Binding-site contacts:
Ligand atom CAX contacts residue ASN131 of chain 1.F at 3.8 Å.
Ligand atom CAD contacts residue PHE128 of chain 1.F at 3.5 Å (hydrophobic).
Ligand atom CBG contacts residue PHE128 of chain 1.F at 4.3 Å (hydrophobic).
Ligand atom CAU contacts residue TYR49 of chain 1.F at 4.2 Å (hydrophobic).
Ligand atom CAL contacts residue ASN131 of chain 1.F at 4.4 Å.
Ligand atom CAM contacts residue ASN131 of chain 1.F at 3.9 Å.
Ligand atom CBH contacts residue PHE128 of chain 1.F at 4.4 Å (hydrophobic).
Ligand atom CAJ contacts residue LEU56 of chain 1.F at 4.2 Å (hydrophobic).
Ligand atom CAZ contacts residue PHE128 of chain 1.F at 4.2 Å (hydrophobic).
Ligand atom CAQ contacts residue PHE124 of chain 1.F at 4.1 Å (hydrophobic).
Ligand atom CBA contacts residue VAL114 of chain 1.F at 4.3 Å (hydrophobic).
Ligand atom CAE contacts residue TYR49 of chain 1.F at 4.1 Å (hydrophobic).
Ligand atom CAQ contacts residue PHE128 of chain 1.F at 4.3 Å (hydrophobic).
Ligand atom CBD contacts residue PHE128 of chain 1.F at 3.7 Å (hydrophobic).
Ligand atom CAS contacts residue TYR49 of chain 1.F at 3.6 Å (hydrophobic).
Ligand atom CAB contacts residue VAL114 of chain 1.F at 3.8 Å (hydrophobic).
Ligand atom CAO contacts residue LEU56 of chain 1.F at 4.4 Å (hydrophobic).
Ligand atom CAK contacts residue PHE128 of chain 1.F at 4.2 Å (hydrophobic).
Ligand atom CAE contacts residue ILE53 of chain 1.F at 3.6 Å (hydrophobic).
Ligand atom CAP contacts residue PHE124 of chain 1.F at 4.5 Å (hydrophobic).
Ligand atom CAI contacts residue PHE128 of chain 1.F at 4.3 Å (hydrophobic).
Ligand atom CAB contacts residue LEU56 of chain 1.F at 3.5 Å (hydrophobic).
Ligand atom OAH contacts residue ASN131 of chain 1.F at 3.7 Å.
Ligand atom OAF contacts residue ASN131 of chain 1.F at 3.5 Å (h-bond).
Ligand atom CAD contacts residue TYR49 of chain 1.F at 3.8 Å (hydrophobic).
Ligand atom CAE contacts residue PHE128 of chain 1.F at 3.6 Å (hydrophobic).

This small molecule binds to this protein.
Small molecule (SMILES): CC(C)CCC[C@@H](C)[C@H]1CC[C@H]2[C@@H]3CC=C4C[C@@H](OC(=O)CCC(=O)O)CC[C@]4(C)[C@H]3CC[C@]12C

Sequence of chain 1.F:
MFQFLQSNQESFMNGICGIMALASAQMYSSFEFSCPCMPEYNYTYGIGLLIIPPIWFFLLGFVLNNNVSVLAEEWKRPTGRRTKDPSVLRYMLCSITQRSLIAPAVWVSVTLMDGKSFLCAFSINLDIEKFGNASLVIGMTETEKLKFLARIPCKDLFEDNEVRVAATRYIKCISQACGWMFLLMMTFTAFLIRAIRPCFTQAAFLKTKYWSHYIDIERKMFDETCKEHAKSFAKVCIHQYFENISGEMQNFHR